Sequence of chain 28.E:
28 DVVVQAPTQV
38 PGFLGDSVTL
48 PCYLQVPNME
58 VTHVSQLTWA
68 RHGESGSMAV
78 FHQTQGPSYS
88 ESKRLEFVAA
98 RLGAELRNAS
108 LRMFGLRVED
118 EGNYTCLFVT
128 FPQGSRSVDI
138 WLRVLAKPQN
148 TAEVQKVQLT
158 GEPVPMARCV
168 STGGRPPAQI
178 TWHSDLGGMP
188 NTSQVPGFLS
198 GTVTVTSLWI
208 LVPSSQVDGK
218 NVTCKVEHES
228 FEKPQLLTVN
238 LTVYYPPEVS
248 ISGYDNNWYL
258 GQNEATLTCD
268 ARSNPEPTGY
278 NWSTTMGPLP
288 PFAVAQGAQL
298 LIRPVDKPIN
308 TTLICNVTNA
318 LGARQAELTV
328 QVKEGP

Binding-site contacts:
Ligand atom C1 contacts residue ASN105 of chain 28.E at 1.4 Å.
Ligand atom C8 contacts residue TYR50 of chain 28.E at 4.1 Å (hydrophobic).
Ligand atom C7 contacts residue ASN105 of chain 28.E at 3.6 Å.
Ligand atom O6 contacts residue VAL95 of chain 28.E at 2.9 Å (h-bond).
Ligand atom C5 contacts residue ASN105 of chain 28.E at 3.6 Å.
Ligand atom C6 contacts residue VAL95 of chain 28.E at 3.6 Å (hydrophobic).
Ligand atom C2 contacts residue ASN105 of chain 28.E at 2.5 Å.
Ligand atom C3 contacts residue ASN105 of chain 28.E at 3.8 Å.
Ligand atom N2 contacts residue ASN105 of chain 28.E at 2.9 Å (h-bond).
Ligand atom O5 contacts residue ALA96 of chain 28.E at 4.5 Å.
Ligand atom C8 contacts residue PRO48 of chain 28.E at 4.4 Å (hydrophobic).
Ligand atom O7 contacts residue ASN105 of chain 28.E at 4.0 Å.
Ligand atom O5 contacts residue VAL95 of chain 28.E at 4.5 Å.
Ligand atom O6 contacts residue ALA96 of chain 28.E at 4.3 Å.
Ligand atom O5 contacts residue ASN105 of chain 28.E at 2.4 Å (h-bond).
Ligand atom C4 contacts residue ASN105 of chain 28.E at 4.3 Å.
Ligand atom C5 contacts residue VAL95 of chain 28.E at 4.5 Å (hydrophobic).

This protein binds this small molecule.
Small molecule (SMILES): CC(=O)N[C@H]1[C@H](O[C@H]2[C@H](O)[C@@H](NC(C)=O)CO[C@@H]2CO)O[C@H](CO)[C@@H](O[C@@H]2O[C@H](CO)[C@@H](O)[C@H](O)[C@@H]2O)[C@@H]1O